This small molecule binds to this protein.
Small molecule (SMILES): CC(=O)N[C@H]1[C@H](O[C@H]2[C@H](O)[C@@H](NC(C)=O)CO[C@@H]2CO)O[C@H](CO)[C@@H](O)[C@@H]1O

Binding-site contacts:
Ligand atom O7 contacts residue ASN162 of chain 1.C at 2.5 Å (h-bond).
Ligand atom C4 contacts residue ASN163 of chain 1.C at 4.3 Å.
Ligand atom C7 contacts residue ASN163 of chain 1.C at 3.9 Å.
Ligand atom C5 contacts residue ASN163 of chain 1.C at 3.7 Å.
Ligand atom N2 contacts residue ASN163 of chain 1.C at 2.8 Å (h-bond).
Ligand atom C2 contacts residue ASN163 of chain 1.C at 2.5 Å.
Ligand atom C1 contacts residue ASN163 of chain 1.C at 1.4 Å.
Ligand atom C7 contacts residue ASN162 of chain 1.C at 3.1 Å.
Ligand atom N2 contacts residue ASN162 of chain 1.C at 3.9 Å.
Ligand atom C3 contacts residue ASN163 of chain 1.C at 3.8 Å.
Ligand atom O5 contacts residue ASN163 of chain 1.C at 2.4 Å (h-bond).
Ligand atom O7 contacts residue ASN163 of chain 1.C at 4.3 Å.
Ligand atom C2 contacts residue ASN162 of chain 1.C at 4.1 Å.
Ligand atom C8 contacts residue ASN162 of chain 1.C at 3.3 Å.

Sequence of chain 1.C:
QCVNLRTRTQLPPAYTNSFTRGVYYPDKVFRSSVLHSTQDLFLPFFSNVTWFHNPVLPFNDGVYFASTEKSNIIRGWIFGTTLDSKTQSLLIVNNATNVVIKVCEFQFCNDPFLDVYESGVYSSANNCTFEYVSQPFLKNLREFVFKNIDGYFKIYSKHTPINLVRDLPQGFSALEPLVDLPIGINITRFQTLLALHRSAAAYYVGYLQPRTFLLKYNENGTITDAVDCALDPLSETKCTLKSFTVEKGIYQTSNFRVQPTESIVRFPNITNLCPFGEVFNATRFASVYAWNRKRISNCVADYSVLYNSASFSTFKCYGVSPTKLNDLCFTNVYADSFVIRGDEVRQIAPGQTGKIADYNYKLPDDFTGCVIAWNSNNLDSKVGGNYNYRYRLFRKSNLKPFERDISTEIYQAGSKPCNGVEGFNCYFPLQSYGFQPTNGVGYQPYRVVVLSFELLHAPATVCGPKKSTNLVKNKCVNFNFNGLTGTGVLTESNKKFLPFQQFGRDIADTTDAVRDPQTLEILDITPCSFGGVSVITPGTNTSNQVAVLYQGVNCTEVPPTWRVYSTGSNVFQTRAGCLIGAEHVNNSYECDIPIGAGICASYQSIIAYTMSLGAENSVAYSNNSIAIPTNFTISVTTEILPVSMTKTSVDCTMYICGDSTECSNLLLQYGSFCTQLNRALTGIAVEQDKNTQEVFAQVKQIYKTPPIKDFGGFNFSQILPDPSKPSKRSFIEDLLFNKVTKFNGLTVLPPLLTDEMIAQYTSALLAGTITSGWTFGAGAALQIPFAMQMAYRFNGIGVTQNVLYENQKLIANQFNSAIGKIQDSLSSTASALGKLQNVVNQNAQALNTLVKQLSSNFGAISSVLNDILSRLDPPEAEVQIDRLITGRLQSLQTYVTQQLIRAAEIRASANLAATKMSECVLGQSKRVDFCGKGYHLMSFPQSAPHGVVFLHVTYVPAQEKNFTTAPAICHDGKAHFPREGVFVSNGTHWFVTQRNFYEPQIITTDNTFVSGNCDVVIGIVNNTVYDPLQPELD